The small molecule below binds the protein below.
Small molecule (SMILES): N[C@@H](CCC(=O)O)C(=O)O

Sequence of chain 1.B:
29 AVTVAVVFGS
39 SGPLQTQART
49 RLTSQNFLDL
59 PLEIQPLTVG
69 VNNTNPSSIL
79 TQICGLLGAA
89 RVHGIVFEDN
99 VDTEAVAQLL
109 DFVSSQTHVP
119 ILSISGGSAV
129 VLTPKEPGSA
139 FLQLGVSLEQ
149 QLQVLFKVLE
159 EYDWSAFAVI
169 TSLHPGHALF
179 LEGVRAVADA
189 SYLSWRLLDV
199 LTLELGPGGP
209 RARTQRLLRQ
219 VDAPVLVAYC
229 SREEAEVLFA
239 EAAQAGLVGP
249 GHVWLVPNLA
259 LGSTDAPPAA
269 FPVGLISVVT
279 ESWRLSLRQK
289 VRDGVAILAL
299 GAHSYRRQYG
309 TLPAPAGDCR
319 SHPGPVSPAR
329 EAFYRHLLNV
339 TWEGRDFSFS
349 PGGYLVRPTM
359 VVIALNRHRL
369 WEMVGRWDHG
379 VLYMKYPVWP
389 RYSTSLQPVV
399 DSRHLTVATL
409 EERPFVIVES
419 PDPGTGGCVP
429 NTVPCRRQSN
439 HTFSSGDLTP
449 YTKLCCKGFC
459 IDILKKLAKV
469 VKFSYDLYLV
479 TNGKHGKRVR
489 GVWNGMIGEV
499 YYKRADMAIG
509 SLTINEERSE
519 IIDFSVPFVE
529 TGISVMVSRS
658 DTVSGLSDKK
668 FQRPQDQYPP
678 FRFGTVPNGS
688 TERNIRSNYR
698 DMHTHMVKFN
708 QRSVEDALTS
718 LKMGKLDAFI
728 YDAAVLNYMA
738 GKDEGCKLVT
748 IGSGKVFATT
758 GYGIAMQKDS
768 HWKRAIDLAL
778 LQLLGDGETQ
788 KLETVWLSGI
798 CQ

Binding-site contacts:
Ligand atom C contacts residue THR511 of chain 1.B at 3.6 Å.
Ligand atom CA contacts residue SER687 of chain 1.B at 4.3 Å.
Ligand atom CA contacts residue HIS483 of chain 1.B at 4.2 Å.
Ligand atom CD contacts residue SER687 of chain 1.B at 3.9 Å.
Ligand atom OE2 contacts residue GLY686 of chain 1.B at 3.7 Å.
Ligand atom N contacts residue HIS483 of chain 1.B at 4.2 Å.
Ligand atom N contacts residue TYR759 of chain 1.B at 3.6 Å.
Ligand atom CB contacts residue SER509 of chain 1.B at 4.5 Å.
Ligand atom OE1 contacts residue THR688 of chain 1.B at 3.4 Å.
Ligand atom C contacts residue ARG516 of chain 1.B at 3.5 Å.
Ligand atom OXT contacts residue LEU510 of chain 1.B at 4.0 Å.
Ligand atom O contacts residue SER687 of chain 1.B at 3.7 Å.
Ligand atom CB contacts residue TYR728 of chain 1.B at 4.3 Å (hydrophobic).
Ligand atom OXT contacts residue HIS483 of chain 1.B at 4.1 Å.
Ligand atom OE1 contacts residue ASP729 of chain 1.B at 3.4 Å.
Ligand atom CD contacts residue TYR728 of chain 1.B at 4.0 Å (hydrophobic).
Ligand atom OE2 contacts residue SER687 of chain 1.B at 2.7 Å (h-bond).
Ligand atom N contacts residue SER509 of chain 1.B at 2.7 Å (h-bond).
Ligand atom OE1 contacts residue TYR728 of chain 1.B at 4.2 Å.
Ligand atom OXT contacts residue THR511 of chain 1.B at 3.0 Å (h-bond).
Ligand atom N contacts residue LEU510 of chain 1.B at 4.3 Å.
Ligand atom CD contacts residue THR688 of chain 1.B at 4.1 Å.
Ligand atom O contacts residue ARG516 of chain 1.B at 2.9 Å (salt-bridge).
Ligand atom O contacts residue GLY686 of chain 1.B at 3.9 Å.
Ligand atom CA contacts residue SER509 of chain 1.B at 3.9 Å.
Ligand atom OE2 contacts residue THR688 of chain 1.B at 3.2 Å (h-bond).
Ligand atom O contacts residue HIS483 of chain 1.B at 2.9 Å.
Ligand atom N contacts residue THR511 of chain 1.B at 2.9 Å (h-bond).
Ligand atom CG contacts residue TYR728 of chain 1.B at 3.5 Å (hydrophobic).
Ligand atom N contacts residue ASP729 of chain 1.B at 4.0 Å.
Ligand atom C contacts residue SER687 of chain 1.B at 3.9 Å.
Ligand atom CD contacts residue ASP729 of chain 1.B at 4.3 Å.
Ligand atom CB contacts residue HIS483 of chain 1.B at 3.4 Å.
Ligand atom OXT contacts residue SER509 of chain 1.B at 4.0 Å.
Ligand atom OXT contacts residue SER687 of chain 1.B at 4.0 Å.
Ligand atom OXT contacts residue ARG516 of chain 1.B at 2.6 Å (salt-bridge).
Ligand atom CG contacts residue ASP729 of chain 1.B at 4.4 Å.
Ligand atom C contacts residue HIS483 of chain 1.B at 3.6 Å.
Ligand atom C contacts residue SER509 of chain 1.B at 4.1 Å.
Ligand atom CA contacts residue THR511 of chain 1.B at 3.2 Å.